Binding-site contacts:
Ligand atom C1 contacts residue ASN801 of chain 1.D at 1.5 Å.
Ligand atom C3 contacts residue ASN801 of chain 1.D at 3.8 Å.
Ligand atom C7 contacts residue ASN801 of chain 1.D at 3.6 Å.
Ligand atom O5 contacts residue ASN801 of chain 1.D at 2.4 Å (h-bond).
Ligand atom C1 contacts residue SER803 of chain 1.D at 3.5 Å.
Ligand atom C6 contacts residue SER803 of chain 1.D at 4.2 Å.
Ligand atom C6 contacts residue GLN804 of chain 1.D at 4.2 Å.
Ligand atom C5 contacts residue SER803 of chain 1.D at 3.6 Å.
Ligand atom C5 contacts residue ASN801 of chain 1.D at 3.7 Å.
Ligand atom C2 contacts residue ASN801 of chain 1.D at 2.5 Å.
Ligand atom O7 contacts residue ASN801 of chain 1.D at 3.7 Å.
Ligand atom O5 contacts residue SER803 of chain 1.D at 3.4 Å (h-bond).
Ligand atom N2 contacts residue ASN801 of chain 1.D at 3.0 Å (h-bond).
Ligand atom C4 contacts residue ASN801 of chain 1.D at 4.2 Å.

The protein below binds the small molecule below.
Small molecule (SMILES): CC(=O)N[C@@H]1[C@@H](O)[C@H](O)[C@@H](CO)O[C@H]1O

Sequence of chain 1.D:
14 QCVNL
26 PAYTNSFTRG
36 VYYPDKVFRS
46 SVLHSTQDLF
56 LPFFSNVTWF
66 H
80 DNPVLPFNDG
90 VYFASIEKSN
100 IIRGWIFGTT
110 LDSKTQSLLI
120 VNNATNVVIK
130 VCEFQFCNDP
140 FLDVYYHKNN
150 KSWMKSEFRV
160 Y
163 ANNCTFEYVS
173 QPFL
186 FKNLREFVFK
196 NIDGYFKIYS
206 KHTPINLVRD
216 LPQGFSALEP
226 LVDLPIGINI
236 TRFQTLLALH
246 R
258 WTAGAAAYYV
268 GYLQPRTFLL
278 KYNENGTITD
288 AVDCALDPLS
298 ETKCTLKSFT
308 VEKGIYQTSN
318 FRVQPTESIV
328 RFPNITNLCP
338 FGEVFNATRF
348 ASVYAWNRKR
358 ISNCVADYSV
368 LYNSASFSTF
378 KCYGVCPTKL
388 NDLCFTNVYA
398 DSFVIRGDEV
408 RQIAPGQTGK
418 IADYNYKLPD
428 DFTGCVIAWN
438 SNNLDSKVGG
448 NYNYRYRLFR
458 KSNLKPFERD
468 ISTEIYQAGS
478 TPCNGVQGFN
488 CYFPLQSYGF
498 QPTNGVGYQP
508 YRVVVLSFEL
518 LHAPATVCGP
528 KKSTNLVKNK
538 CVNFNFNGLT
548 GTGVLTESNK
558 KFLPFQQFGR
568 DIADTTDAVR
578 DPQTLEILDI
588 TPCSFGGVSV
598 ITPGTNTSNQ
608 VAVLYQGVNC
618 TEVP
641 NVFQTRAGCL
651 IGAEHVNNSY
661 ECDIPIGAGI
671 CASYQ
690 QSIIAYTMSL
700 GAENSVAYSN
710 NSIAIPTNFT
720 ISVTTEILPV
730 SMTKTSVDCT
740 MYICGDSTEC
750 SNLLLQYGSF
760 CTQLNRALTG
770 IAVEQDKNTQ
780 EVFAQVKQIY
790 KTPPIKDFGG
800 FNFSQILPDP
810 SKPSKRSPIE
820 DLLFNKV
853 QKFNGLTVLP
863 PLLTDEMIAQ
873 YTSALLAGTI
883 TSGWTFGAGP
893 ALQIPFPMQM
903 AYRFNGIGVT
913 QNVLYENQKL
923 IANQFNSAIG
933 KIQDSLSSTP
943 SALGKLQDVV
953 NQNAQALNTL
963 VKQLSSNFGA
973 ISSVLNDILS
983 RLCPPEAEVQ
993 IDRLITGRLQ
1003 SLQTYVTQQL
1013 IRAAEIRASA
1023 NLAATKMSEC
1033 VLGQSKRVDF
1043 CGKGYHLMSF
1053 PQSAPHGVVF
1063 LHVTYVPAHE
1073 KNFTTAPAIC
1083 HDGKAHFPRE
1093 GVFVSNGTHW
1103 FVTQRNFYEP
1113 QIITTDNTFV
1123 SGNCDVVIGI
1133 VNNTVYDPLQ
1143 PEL